Sequence of chain 1.A:
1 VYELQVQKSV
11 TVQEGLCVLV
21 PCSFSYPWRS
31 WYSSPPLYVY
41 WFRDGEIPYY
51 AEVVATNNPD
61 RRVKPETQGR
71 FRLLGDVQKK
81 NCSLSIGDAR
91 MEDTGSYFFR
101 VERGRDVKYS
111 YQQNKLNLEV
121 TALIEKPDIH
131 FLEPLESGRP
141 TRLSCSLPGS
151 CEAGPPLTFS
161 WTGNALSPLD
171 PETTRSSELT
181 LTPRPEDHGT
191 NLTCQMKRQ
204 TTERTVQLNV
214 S

The protein below binds the small molecule below.
Small molecule (SMILES): CC(=O)N[C@H]1[C@H]([C@H](O)[C@H](O)CO)O[C@@](O[C@H]2[C@@H](O)[C@@H](CO)O[C@@H](O[C@H]3[C@H](O)[C@@H](O)[C@H](O)O[C@@H]3CO)[C@@H]2O)(C(=O)O)C[C@@H]1O

Binding-site contacts:
Ligand atom C4 contacts residue LYS108 of chain 1.A at 3.4 Å.
Ligand atom O1A contacts residue TYR109 of chain 1.A at 4.3 Å.
Ligand atom O10 contacts residue TYR2 of chain 1.A at 3.8 Å.
Ligand atom N5 contacts residue TYR109 of chain 1.A at 3.7 Å.
Ligand atom O9 contacts residue TYR109 of chain 1.A at 4.4 Å.
Ligand atom C7 contacts residue TYR109 of chain 1.A at 3.3 Å (hydrophobic).
Ligand atom O9 contacts residue GLN112 of chain 1.A at 3.4 Å.
Ligand atom C8 contacts residue SER110 of chain 1.A at 3.9 Å.
Ligand atom O6 contacts residue PRO48 of chain 1.A at 4.1 Å.
Ligand atom C7 contacts residue LYS108 of chain 1.A at 4.3 Å.
Ligand atom O4 contacts residue TYR49 of chain 1.A at 3.4 Å.
Ligand atom O8 contacts residue TYR109 of chain 1.A at 3.3 Å.
Ligand atom N5 contacts residue LYS108 of chain 1.A at 2.6 Å (salt-bridge).
Ligand atom C6 contacts residue PRO48 of chain 1.A at 4.0 Å (hydrophobic).
Ligand atom C8 contacts residue TYR109 of chain 1.A at 3.8 Å (hydrophobic).
Ligand atom C6 contacts residue LYS108 of chain 1.A at 3.7 Å.
Ligand atom C9 contacts residue SER110 of chain 1.A at 3.3 Å.
Ligand atom C11 contacts residue TYR109 of chain 1.A at 3.7 Å (hydrophobic).
Ligand atom O8 contacts residue ARG100 of chain 1.A at 4.3 Å.
Ligand atom O1B contacts residue SER110 of chain 1.A at 4.3 Å.
Ligand atom C9 contacts residue TYR109 of chain 1.A at 3.3 Å (hydrophobic).
Ligand atom O4 contacts residue LYS108 of chain 1.A at 4.1 Å.
Ligand atom O1A contacts residue ARG100 of chain 1.A at 2.8 Å (salt-bridge).
Ligand atom O10 contacts residue LYS108 of chain 1.A at 3.8 Å.
Ligand atom O1A contacts residue LYS108 of chain 1.A at 3.4 Å.
Ligand atom O7 contacts residue TYR109 of chain 1.A at 4.0 Å.
Ligand atom C10 contacts residue TYR109 of chain 1.A at 3.8 Å (hydrophobic).
Ligand atom C6 contacts residue TYR109 of chain 1.A at 4.2 Å (hydrophobic).
Ligand atom C1 contacts residue ARG100 of chain 1.A at 3.6 Å.
Ligand atom C5 contacts residue LYS108 of chain 1.A at 3.4 Å.
Ligand atom C4 contacts residue TYR49 of chain 1.A at 4.4 Å (hydrophobic).
Ligand atom C6 contacts residue ILE47 of chain 1.A at 4.1 Å (hydrophobic).
Ligand atom O6 contacts residue ILE47 of chain 1.A at 3.7 Å.
Ligand atom O1B contacts residue ARG100 of chain 1.A at 3.0 Å (salt-bridge).
Ligand atom C6 contacts residue TYR49 of chain 1.A at 4.1 Å (hydrophobic).
Ligand atom C10 contacts residue LYS108 of chain 1.A at 3.5 Å.
Ligand atom O9 contacts residue SER110 of chain 1.A at 2.8 Å (h-bond).
Ligand atom O8 contacts residue SER110 of chain 1.A at 2.6 Å (h-bond).
Ligand atom O1A contacts residue TYR49 of chain 1.A at 4.4 Å.
Ligand atom C1 contacts residue LYS108 of chain 1.A at 4.4 Å.